Binding-site contacts:
Ligand atom O6 contacts residue HIS138 of chain 1.A at 2.8 Å (h-bond).
Ligand atom C1 contacts residue HIS138 of chain 1.A at 3.6 Å.
Ligand atom O5 contacts residue HIS138 of chain 1.A at 3.3 Å.
Ligand atom O2 contacts residue HIS138 of chain 1.A at 4.2 Å.
Ligand atom C4 contacts residue PHE309 of chain 1.A at 4.0 Å (hydrophobic).
Ligand atom C6 contacts residue LEU311 of chain 1.A at 4.1 Å (hydrophobic).
Ligand atom C3 contacts residue GLU307 of chain 1.A at 3.4 Å.
Ligand atom O5 contacts residue VAL41 of chain 1.A at 4.0 Å.
Ligand atom C3 contacts residue HIS138 of chain 1.A at 4.1 Å.
Ligand atom O2 contacts residue HIS78 of chain 1.A at 4.3 Å.
Ligand atom O5 contacts residue GIV1 of chain 1.J at 2.5 Å (h-bond).
Ligand atom C5 contacts residue GIV1 of chain 1.J at 3.0 Å.
Ligand atom O4 contacts residue PHE309 of chain 1.A at 3.7 Å.
Ligand atom O6 contacts residue PRO183 of chain 1.A at 3.4 Å.
Ligand atom O3 contacts residue GIV1 of chain 1.J at 4.3 Å.
Ligand atom C4 contacts residue GLY310 of chain 1.A at 3.9 Å.
Ligand atom C1 contacts residue GIV1 of chain 1.J at 1.6 Å.
Ligand atom O3 contacts residue HIS138 of chain 1.A at 4.2 Å.
Ligand atom O3 contacts residue GLY310 of chain 1.A at 3.4 Å (h-bond).
Ligand atom O3 contacts residue PHE309 of chain 1.A at 2.9 Å (h-bond).
Ligand atom O2 contacts residue GLU307 of chain 1.A at 4.2 Å.
Ligand atom C3 contacts residue PHE309 of chain 1.A at 4.0 Å (hydrophobic).
Ligand atom O4 contacts residue GLY310 of chain 1.A at 2.9 Å (h-bond).
Ligand atom C2 contacts residue HIS138 of chain 1.A at 3.3 Å.
Ligand atom O3 contacts residue GLY308 of chain 1.A at 3.1 Å (h-bond).
Ligand atom C3 contacts residue GLY308 of chain 1.A at 4.4 Å.
Ligand atom C6 contacts residue PRO183 of chain 1.A at 4.1 Å (hydrophobic).
Ligand atom O4 contacts residue GLU307 of chain 1.A at 4.3 Å.
Ligand atom C2 contacts residue GIV1 of chain 1.J at 2.5 Å.
Ligand atom C3 contacts residue GLY310 of chain 1.A at 4.1 Å.
Ligand atom C4 contacts residue GIV1 of chain 1.J at 3.6 Å.
Ligand atom C4 contacts residue HIS138 of chain 1.A at 4.2 Å.
Ligand atom O2 contacts residue ILE139 of chain 1.A at 4.1 Å.
Ligand atom C6 contacts residue HIS138 of chain 1.A at 3.6 Å.
Ligand atom C3 contacts residue GIV1 of chain 1.J at 3.0 Å.
Ligand atom O2 contacts residue GIV1 of chain 1.J at 2.7 Å (h-bond).
Ligand atom O4 contacts residue LEU311 of chain 1.A at 3.6 Å (h-bond).
Ligand atom C6 contacts residue ILE44 of chain 1.A at 3.9 Å (hydrophobic).
Ligand atom O6 contacts residue ILE44 of chain 1.A at 4.3 Å.
Ligand atom O3 contacts residue GLU307 of chain 1.A at 2.7 Å (salt-bridge).

Sequence of chain 1.A:
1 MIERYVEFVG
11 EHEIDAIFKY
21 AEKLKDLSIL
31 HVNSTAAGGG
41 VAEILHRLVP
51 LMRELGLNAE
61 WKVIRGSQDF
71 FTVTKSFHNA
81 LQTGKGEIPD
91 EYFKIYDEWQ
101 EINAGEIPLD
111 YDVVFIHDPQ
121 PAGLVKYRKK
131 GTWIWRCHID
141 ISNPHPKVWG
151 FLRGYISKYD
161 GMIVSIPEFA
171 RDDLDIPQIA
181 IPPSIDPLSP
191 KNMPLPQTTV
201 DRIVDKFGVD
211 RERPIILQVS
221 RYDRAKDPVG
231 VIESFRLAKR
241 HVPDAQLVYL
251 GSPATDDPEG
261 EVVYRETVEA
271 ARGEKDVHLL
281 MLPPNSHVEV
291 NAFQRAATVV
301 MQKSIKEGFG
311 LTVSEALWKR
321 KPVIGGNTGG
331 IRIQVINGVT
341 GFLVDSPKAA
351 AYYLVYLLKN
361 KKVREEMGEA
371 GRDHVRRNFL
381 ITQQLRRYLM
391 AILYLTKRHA

The protein below binds the small molecule below.
Small molecule (SMILES): OC[C@H]1O[C@H](O)[C@H](O)[C@@H](O)[C@@H]1O